Sequence of chain 1.A:
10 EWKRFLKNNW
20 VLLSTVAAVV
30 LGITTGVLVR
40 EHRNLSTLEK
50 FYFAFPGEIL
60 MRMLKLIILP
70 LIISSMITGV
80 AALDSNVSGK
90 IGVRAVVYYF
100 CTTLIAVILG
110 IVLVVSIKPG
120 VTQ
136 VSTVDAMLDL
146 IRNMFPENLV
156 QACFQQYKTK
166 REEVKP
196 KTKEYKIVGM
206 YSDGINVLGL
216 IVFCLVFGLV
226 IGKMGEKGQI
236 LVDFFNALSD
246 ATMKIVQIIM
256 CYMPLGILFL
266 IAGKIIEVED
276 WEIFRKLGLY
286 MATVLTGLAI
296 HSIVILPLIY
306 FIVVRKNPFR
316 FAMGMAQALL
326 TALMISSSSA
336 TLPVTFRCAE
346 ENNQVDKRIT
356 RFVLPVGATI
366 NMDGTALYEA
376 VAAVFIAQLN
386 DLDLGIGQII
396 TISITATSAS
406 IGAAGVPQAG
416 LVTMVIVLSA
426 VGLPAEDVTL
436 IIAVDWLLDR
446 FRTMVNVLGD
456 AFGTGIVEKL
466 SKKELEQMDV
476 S

This small molecule binds to this protein.
Small molecule (SMILES): CC(C)CCC[C@@H](C)[C@H]1CC[C@H]2[C@@H]3CC=C4C[C@@H](OC(=O)CCC(=O)O)CC[C@]4(C)[C@H]3CC[C@]12C

Binding-site contacts:
Ligand atom CAC contacts residue ILE307 of chain 1.A at 4.2 Å (hydrophobic).
Ligand atom OAF contacts residue ARG93 of chain 1.A at 4.5 Å.
Ligand atom OAH contacts residue VAL92 of chain 1.A at 4.5 Å.
Ligand atom OAW contacts residue ARG93 of chain 1.A at 4.0 Å.
Ligand atom CAQ contacts residue CYS100 of chain 1.A at 4.2 Å (hydrophobic).
Ligand atom CAV contacts residue VAL96 of chain 1.A at 4.3 Å (hydrophobic).
Ligand atom CAL contacts residue VAL92 of chain 1.A at 3.9 Å (hydrophobic).
Ligand atom CAZ contacts residue VAL96 of chain 1.A at 4.0 Å (hydrophobic).
Ligand atom CAX contacts residue LYS89 of chain 1.A at 3.6 Å.
Ligand atom OAG contacts residue ARG93 of chain 1.A at 3.0 Å (salt-bridge).
Ligand atom CAM contacts residue ARG93 of chain 1.A at 4.2 Å.
Ligand atom CAL contacts residue ARG93 of chain 1.A at 4.4 Å.
Ligand atom OAF contacts residue LYS89 of chain 1.A at 3.3 Å.
Ligand atom CAP contacts residue ILE304 of chain 1.A at 4.2 Å (hydrophobic).
Ligand atom CAI contacts residue TYR97 of chain 1.A at 4.0 Å (hydrophobic).
Ligand atom CAV contacts residue ARG93 of chain 1.A at 4.1 Å.
Ligand atom CAK contacts residue TYR97 of chain 1.A at 3.9 Å (hydrophobic).
Ligand atom CAQ contacts residue ILE304 of chain 1.A at 4.4 Å (hydrophobic).
Ligand atom CAI contacts residue ARG93 of chain 1.A at 4.0 Å.
Ligand atom OAH contacts residue LYS89 of chain 1.A at 3.5 Å (salt-bridge).
Ligand atom CBC contacts residue VAL96 of chain 1.A at 4.1 Å (hydrophobic).
Ligand atom CAE contacts residue VAL308 of chain 1.A at 3.8 Å (hydrophobic).
Ligand atom CAI contacts residue VAL96 of chain 1.A at 3.7 Å (hydrophobic).
Ligand atom CAD contacts residue LEU465 of chain 1.A at 3.9 Å (hydrophobic).
Ligand atom CAP contacts residue CYS100 of chain 1.A at 4.1 Å (hydrophobic).
Ligand atom CBB contacts residue ILE307 of chain 1.A at 4.4 Å (hydrophobic).
Ligand atom CAA contacts residue LEU303 of chain 1.A at 3.9 Å (hydrophobic).
Ligand atom CAY contacts residue ARG93 of chain 1.A at 3.7 Å.
Ligand atom CAL contacts residue LYS89 of chain 1.A at 4.5 Å.
Ligand atom CAK contacts residue VAL96 of chain 1.A at 4.1 Å (hydrophobic).
Ligand atom CAO contacts residue ILE304 of chain 1.A at 4.4 Å (hydrophobic).
Ligand atom CAZ contacts residue LEU465 of chain 1.A at 4.3 Å (hydrophobic).
Ligand atom CAE contacts residue ILE307 of chain 1.A at 4.4 Å (hydrophobic).
Ligand atom CAV contacts residue LEU465 of chain 1.A at 4.1 Å (hydrophobic).
Ligand atom CAJ contacts residue ILE304 of chain 1.A at 4.1 Å (hydrophobic).